This small molecule binds to this protein.
Small molecule (SMILES): CC(=O)N[C@H]1[C@H](O[C@H]2[C@H](O)[C@@H](NC(C)=O)CO[C@@H]2CO)O[C@H](CO)[C@@H](O[C@@H]2O[C@H](CO)[C@@H](O)[C@H](O)[C@@H]2O)[C@@H]1O

Sequence of chain 1.A:
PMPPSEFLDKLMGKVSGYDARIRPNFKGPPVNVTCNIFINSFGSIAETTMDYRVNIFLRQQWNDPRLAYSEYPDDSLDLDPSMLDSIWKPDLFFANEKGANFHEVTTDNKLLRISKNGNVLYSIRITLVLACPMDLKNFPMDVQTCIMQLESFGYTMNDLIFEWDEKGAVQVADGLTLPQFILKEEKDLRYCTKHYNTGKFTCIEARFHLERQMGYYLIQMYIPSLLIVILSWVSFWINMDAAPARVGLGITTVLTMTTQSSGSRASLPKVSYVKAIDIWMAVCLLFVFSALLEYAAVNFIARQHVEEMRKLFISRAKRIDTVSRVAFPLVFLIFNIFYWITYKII

Binding-site contacts:
Ligand atom O7 contacts residue ASN62 of chain 1.A at 3.2 Å (h-bond).
Ligand atom C8 contacts residue ASN62 of chain 1.A at 4.4 Å.
Ligand atom C2 contacts residue PRO59 of chain 1.A at 4.5 Å (hydrophobic).
Ligand atom C7 contacts residue PRO59 of chain 1.A at 4.3 Å (hydrophobic).
Ligand atom C4 contacts residue ASN62 of chain 1.A at 4.3 Å.
Ligand atom C7 contacts residue ASN62 of chain 1.A at 3.2 Å.
Ligand atom C3 contacts residue ASN62 of chain 1.A at 3.8 Å.
Ligand atom C8 contacts residue PRO59 of chain 1.A at 3.8 Å (hydrophobic).
Ligand atom N2 contacts residue ASN62 of chain 1.A at 2.9 Å (h-bond).
Ligand atom C1 contacts residue ASN62 of chain 1.A at 1.4 Å.
Ligand atom N2 contacts residue PRO59 of chain 1.A at 3.6 Å.
Ligand atom C2 contacts residue ASN62 of chain 1.A at 2.5 Å.
Ligand atom C8 contacts residue ASN55 of chain 1.A at 3.4 Å.
Ligand atom C1 contacts residue PRO60 of chain 1.A at 4.0 Å (hydrophobic).
Ligand atom O3 contacts residue PRO59 of chain 1.A at 3.8 Å.
Ligand atom C5 contacts residue ASN62 of chain 1.A at 3.7 Å.
Ligand atom C3 contacts residue PRO59 of chain 1.A at 4.1 Å (hydrophobic).
Ligand atom N2 contacts residue PRO60 of chain 1.A at 3.4 Å (h-bond).
Ligand atom C8 contacts residue PRO60 of chain 1.A at 3.6 Å (hydrophobic).
Ligand atom C7 contacts residue PRO60 of chain 1.A at 3.8 Å (hydrophobic).
Ligand atom O5 contacts residue ASN62 of chain 1.A at 2.4 Å (h-bond).
Ligand atom C2 contacts residue PRO60 of chain 1.A at 4.2 Å (hydrophobic).